Binding-site contacts:
Ligand atom C3 contacts residue TRP34 of chain 1.J at 3.4 Å (hydrophobic).
Ligand atom O5 contacts residue TRP34 of chain 1.J at 3.7 Å.
Ligand atom C6 contacts residue TYR14 of chain 1.F at 3.8 Å (hydrophobic).
Ligand atom C6 contacts residue ASP18 of chain 1.F at 3.4 Å.
Ligand atom O5 contacts residue ARG33 of chain 1.J at 4.1 Å.
Ligand atom O6 contacts residue S101 of chain 1.NA at 3.5 Å.
Ligand atom C1 contacts residue ASN32 of chain 1.J at 3.7 Å.
Ligand atom C6 contacts residue TRP34 of chain 1.J at 4.3 Å (hydrophobic).
Ligand atom O6 contacts residue ASP18 of chain 1.F at 4.5 Å.
Ligand atom C3 contacts residue S101 of chain 1.NA at 3.8 Å.
Ligand atom O3 contacts residue TRP34 of chain 1.J at 3.6 Å.
Ligand atom C5 contacts residue ASP18 of chain 1.F at 4.1 Å.
Ligand atom O6 contacts residue ASN35 of chain 1.J at 3.0 Å.
Ligand atom O4 contacts residue S101 of chain 1.NA at 3.2 Å.
Ligand atom O2 contacts residue S101 of chain 1.NA at 1.5 Å.
Ligand atom C3 contacts residue ASP18 of chain 1.F at 4.3 Å.
Ligand atom C4 contacts residue ARG33 of chain 1.J at 4.3 Å.
Ligand atom C6 contacts residue S101 of chain 1.NA at 3.4 Å.
Ligand atom C6 contacts residue TRP34 of chain 1.F at 3.5 Å (hydrophobic).
Ligand atom C4 contacts residue TRP34 of chain 1.J at 3.5 Å (hydrophobic).
Ligand atom O4 contacts residue ARG33 of chain 1.J at 3.0 Å.
Ligand atom O3 contacts residue S101 of chain 1.NA at 3.8 Å.
Ligand atom O6 contacts residue TRP34 of chain 1.J at 3.4 Å (h-bond).
Ligand atom O3 contacts residue ASP18 of chain 1.F at 4.2 Å.
Ligand atom C5 contacts residue S101 of chain 1.NA at 4.2 Å.
Ligand atom C5 contacts residue TRP34 of chain 1.J at 3.6 Å (hydrophobic).
Ligand atom C6 contacts residue ASN35 of chain 1.J at 3.4 Å.
Ligand atom C1 contacts residue S101 of chain 1.NA at 3.5 Å.
Ligand atom O6 contacts residue TYR14 of chain 1.F at 4.2 Å.
Ligand atom C4 contacts residue S101 of chain 1.NA at 4.2 Å.
Ligand atom C2 contacts residue ASN32 of chain 1.J at 4.3 Å.
Ligand atom C4 contacts residue TRP34 of chain 1.F at 4.3 Å (hydrophobic).
Ligand atom C2 contacts residue S101 of chain 1.NA at 2.8 Å.
Ligand atom O5 contacts residue ASN32 of chain 1.J at 4.0 Å.
Ligand atom O4 contacts residue ASP18 of chain 1.F at 2.7 Å (salt-bridge).
Ligand atom O6 contacts residue ARG33 of chain 1.J at 4.2 Å.
Ligand atom C5 contacts residue TRP34 of chain 1.F at 3.8 Å (hydrophobic).
Ligand atom O6 contacts residue TRP34 of chain 1.F at 4.1 Å.
Ligand atom C4 contacts residue ASP18 of chain 1.F at 3.2 Å.

Sequence of chain 1.J:
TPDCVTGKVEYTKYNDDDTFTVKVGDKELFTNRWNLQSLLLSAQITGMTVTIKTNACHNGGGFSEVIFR

Sequence of chain 1.F:
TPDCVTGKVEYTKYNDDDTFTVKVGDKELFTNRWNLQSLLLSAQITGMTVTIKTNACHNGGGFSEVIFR

The small molecule below binds the protein below.
Small molecule (SMILES): OC[C@H]1O[C@H](O[C@@H]2[C@H](O)[C@@H](O)[C@H](O[C@H]3[C@H](O)[C@@H](O)[C@H](O)O[C@@H]3CO)O[C@@H]2CO)[C@H](O)[C@@H](O)[C@H]1O